Sequence of chain 1.A:
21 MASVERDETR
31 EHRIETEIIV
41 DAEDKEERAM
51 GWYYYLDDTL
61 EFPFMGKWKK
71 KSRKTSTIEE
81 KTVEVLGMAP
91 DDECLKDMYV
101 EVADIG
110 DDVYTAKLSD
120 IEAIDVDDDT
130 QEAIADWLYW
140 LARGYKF

Binding-site contacts:
Ligand atom S5 contacts residue MET50 of chain 1.A at 4.1 Å.
Ligand atom C10 contacts residue ASP91 of chain 1.A at 4.3 Å.
Ligand atom N7 contacts residue GLU46 of chain 1.A at 3.6 Å.
Ligand atom C4 contacts residue LEU95 of chain 1.A at 4.4 Å (hydrophobic).
Ligand atom O9 contacts residue GLU46 of chain 1.A at 2.5 Å (salt-bridge).
Ligand atom C3 contacts residue MET50 of chain 1.A at 4.1 Å (hydrophobic).
Ligand atom C4 contacts residue MET50 of chain 1.A at 3.5 Å (hydrophobic).
Ligand atom C3 contacts residue GLU46 of chain 1.A at 3.5 Å.
Ligand atom C3 contacts residue LEU95 of chain 1.A at 4.2 Å (hydrophobic).
Ligand atom C6 contacts residue ASP91 of chain 1.A at 3.5 Å.
Ligand atom C4 contacts residue CYS94 of chain 1.A at 3.7 Å (hydrophobic).
Ligand atom C5 contacts residue MET50 of chain 1.A at 4.2 Å (hydrophobic).
Ligand atom S5 contacts residue CYS94 of chain 1.A at 2.6 Å (h-bond).
Ligand atom S5 contacts residue TYR53 of chain 1.A at 3.7 Å.
Ligand atom C1 contacts residue ASP91 of chain 1.A at 4.4 Å.
Ligand atom C4 contacts residue GLU46 of chain 1.A at 3.6 Å.
Ligand atom C5 contacts residue CYS94 of chain 1.A at 3.5 Å (hydrophobic).
Ligand atom O8 contacts residue GLU46 of chain 1.A at 4.0 Å.
Ligand atom O11 contacts residue ASP91 of chain 1.A at 3.3 Å (salt-bridge).
Ligand atom C5 contacts residue ASP91 of chain 1.A at 4.3 Å.
Ligand atom S5 contacts residue ASP91 of chain 1.A at 3.8 Å.

A small-molecule ligand and the protein it binds are described below.
Small molecule (SMILES): O=C(O)c1cc(S)ccc1[N+](=O)[O-]